Binding-site contacts:
Ligand atom O5 contacts residue TYR793 of chain 1.A at 4.0 Å.
Ligand atom C1 contacts residue ASN706 of chain 1.C at 1.4 Å.
Ligand atom C2 contacts residue TYR793 of chain 1.A at 3.9 Å (hydrophobic).
Ligand atom O5 contacts residue ASN706 of chain 1.C at 2.4 Å (h-bond).
Ligand atom C7 contacts residue ASN706 of chain 1.C at 3.6 Å.
Ligand atom O6 contacts residue TYR793 of chain 1.A at 3.9 Å.
Ligand atom O7 contacts residue ASN706 of chain 1.C at 3.9 Å.
Ligand atom C3 contacts residue ASN706 of chain 1.C at 3.8 Å.
Ligand atom C4 contacts residue ASN706 of chain 1.C at 4.2 Å.
Ligand atom C2 contacts residue ASN706 of chain 1.C at 2.4 Å.
Ligand atom C1 contacts residue TYR793 of chain 1.A at 4.2 Å (hydrophobic).
Ligand atom C5 contacts residue ASN706 of chain 1.C at 3.7 Å.
Ligand atom C6 contacts residue ILE791 of chain 1.A at 4.0 Å (hydrophobic).
Ligand atom N2 contacts residue ASN706 of chain 1.C at 2.9 Å (h-bond).
Ligand atom N2 contacts residue TYR793 of chain 1.A at 4.3 Å.
Ligand atom O6 contacts residue ILE791 of chain 1.A at 4.2 Å.

Sequence of chain 1.A:
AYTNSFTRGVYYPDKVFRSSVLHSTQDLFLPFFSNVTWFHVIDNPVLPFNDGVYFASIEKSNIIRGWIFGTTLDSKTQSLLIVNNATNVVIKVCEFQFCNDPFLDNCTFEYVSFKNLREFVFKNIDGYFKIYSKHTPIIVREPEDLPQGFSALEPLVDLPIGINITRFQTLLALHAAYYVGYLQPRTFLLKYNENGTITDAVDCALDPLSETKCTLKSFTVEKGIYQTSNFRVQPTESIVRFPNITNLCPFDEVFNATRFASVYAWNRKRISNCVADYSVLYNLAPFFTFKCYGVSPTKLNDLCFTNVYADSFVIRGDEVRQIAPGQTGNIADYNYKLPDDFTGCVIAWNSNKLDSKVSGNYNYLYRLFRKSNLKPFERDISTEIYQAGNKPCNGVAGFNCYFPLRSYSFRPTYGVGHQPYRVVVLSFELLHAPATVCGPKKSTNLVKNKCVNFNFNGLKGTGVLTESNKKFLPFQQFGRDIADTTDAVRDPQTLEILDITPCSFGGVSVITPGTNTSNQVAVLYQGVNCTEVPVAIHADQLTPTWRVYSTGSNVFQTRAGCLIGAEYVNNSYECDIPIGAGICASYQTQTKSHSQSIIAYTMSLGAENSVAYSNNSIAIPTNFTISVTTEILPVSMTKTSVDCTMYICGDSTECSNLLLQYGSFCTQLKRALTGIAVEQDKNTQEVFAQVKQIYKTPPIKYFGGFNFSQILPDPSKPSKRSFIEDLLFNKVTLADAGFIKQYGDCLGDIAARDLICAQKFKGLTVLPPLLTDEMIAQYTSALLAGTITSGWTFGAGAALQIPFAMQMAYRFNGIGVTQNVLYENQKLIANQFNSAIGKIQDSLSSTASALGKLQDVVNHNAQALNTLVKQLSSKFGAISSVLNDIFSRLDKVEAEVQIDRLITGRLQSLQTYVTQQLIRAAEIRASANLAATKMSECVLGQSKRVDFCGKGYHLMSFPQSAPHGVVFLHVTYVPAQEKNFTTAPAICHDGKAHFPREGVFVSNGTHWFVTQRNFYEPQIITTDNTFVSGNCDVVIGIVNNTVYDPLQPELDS

This small molecule binds to this protein.
Small molecule (SMILES): CC(=O)N[C@@H]1[C@@H](O)[C@H](O)[C@@H](CO)O[C@H]1O

Sequence of chain 1.C:
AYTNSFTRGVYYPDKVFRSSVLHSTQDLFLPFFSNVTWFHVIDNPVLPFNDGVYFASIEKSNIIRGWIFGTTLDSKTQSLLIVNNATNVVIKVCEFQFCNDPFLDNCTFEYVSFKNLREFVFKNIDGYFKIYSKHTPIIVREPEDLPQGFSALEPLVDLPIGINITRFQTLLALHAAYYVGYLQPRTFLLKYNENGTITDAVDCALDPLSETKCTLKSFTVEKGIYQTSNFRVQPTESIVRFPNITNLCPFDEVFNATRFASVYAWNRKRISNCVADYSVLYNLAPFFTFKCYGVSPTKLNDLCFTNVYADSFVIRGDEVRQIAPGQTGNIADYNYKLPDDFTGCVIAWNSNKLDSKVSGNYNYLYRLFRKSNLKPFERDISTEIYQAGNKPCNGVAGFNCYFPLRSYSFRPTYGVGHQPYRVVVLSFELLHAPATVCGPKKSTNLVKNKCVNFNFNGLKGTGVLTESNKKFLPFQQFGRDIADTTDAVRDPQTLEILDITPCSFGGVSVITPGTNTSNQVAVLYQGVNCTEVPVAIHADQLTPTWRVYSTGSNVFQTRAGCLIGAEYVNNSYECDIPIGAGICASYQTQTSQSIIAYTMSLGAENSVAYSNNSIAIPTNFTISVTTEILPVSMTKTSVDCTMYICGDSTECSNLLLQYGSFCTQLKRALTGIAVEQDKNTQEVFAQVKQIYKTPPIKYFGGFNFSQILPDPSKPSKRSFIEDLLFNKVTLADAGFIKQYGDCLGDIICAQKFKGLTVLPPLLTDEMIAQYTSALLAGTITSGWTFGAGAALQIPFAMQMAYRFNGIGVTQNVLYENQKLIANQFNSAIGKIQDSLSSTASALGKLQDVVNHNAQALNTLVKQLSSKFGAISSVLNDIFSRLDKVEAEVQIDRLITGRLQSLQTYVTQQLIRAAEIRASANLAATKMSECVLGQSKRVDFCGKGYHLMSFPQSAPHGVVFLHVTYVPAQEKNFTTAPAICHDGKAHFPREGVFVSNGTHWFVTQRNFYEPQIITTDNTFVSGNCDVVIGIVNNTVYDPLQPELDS